Sequence of chain 1.D:
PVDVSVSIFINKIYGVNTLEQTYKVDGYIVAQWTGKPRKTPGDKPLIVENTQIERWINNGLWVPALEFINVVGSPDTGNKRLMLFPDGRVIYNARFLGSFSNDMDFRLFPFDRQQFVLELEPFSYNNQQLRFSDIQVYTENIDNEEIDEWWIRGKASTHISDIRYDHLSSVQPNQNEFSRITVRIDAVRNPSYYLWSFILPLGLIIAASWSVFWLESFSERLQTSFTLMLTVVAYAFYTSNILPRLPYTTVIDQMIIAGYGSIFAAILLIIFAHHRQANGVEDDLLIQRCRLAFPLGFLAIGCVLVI

Binding-site contacts:
Ligand atom BR1 contacts residue ASN93 of chain 1.D at 3.4 Å.
Ligand atom BR1 contacts residue TYR28 of chain 1.D at 3.9 Å.

This small molecule binds to this protein.
Small molecule (SMILES): CN(C)CCCN1c2ccccc2Sc2ccc(Br)cc21